This small molecule binds to this protein.
Small molecule (SMILES): C#Cc1cc(C[C@@H]2NC(=O)[C@H](Cc3ccc(O)cc3)NC2=O)ccc1O

Binding-site contacts:
Ligand atom N09 contacts residue VAL82 of chain 1.A at 3.8 Å.
Ligand atom C26 contacts residue SER237 of chain 1.A at 3.7 Å.
Ligand atom C12 contacts residue PHE168 of chain 1.A at 3.8 Å (hydrophobic).
Ligand atom O16 contacts residue ALA167 of chain 1.A at 3.5 Å.
Ligand atom N20 contacts residue ASN85 of chain 1.A at 4.1 Å.
Ligand atom C08 contacts residue VAL83 of chain 1.A at 3.9 Å (hydrophobic).
Ligand atom O01 contacts residue PHE168 of chain 1.A at 3.6 Å.
Ligand atom C07 contacts residue HEM1 of chain 1.F at 3.9 Å.
Ligand atom O16 contacts residue PHE168 of chain 1.A at 4.0 Å.
Ligand atom C14 contacts residue THR229 of chain 1.A at 3.9 Å.
Ligand atom C25 contacts residue ARG386 of chain 1.A at 3.8 Å.
Ligand atom C08 contacts residue VAL82 of chain 1.A at 3.7 Å (hydrophobic).
Ligand atom C03 contacts residue GLN385 of chain 1.A at 3.6 Å.
Ligand atom C17 contacts residue VAL78 of chain 1.A at 3.5 Å (hydrophobic).
Ligand atom C07 contacts residue VAL83 of chain 1.A at 3.8 Å (hydrophobic).
Ligand atom C26 contacts residue ALA233 of chain 1.A at 4.0 Å (hydrophobic).
Ligand atom C15 contacts residue PHE168 of chain 1.A at 3.5 Å (hydrophobic).
Ligand atom C17 contacts residue PHE168 of chain 1.A at 3.6 Å (hydrophobic).
Ligand atom O16 contacts residue VAL78 of chain 1.A at 3.8 Å.
Ligand atom O01 contacts residue ARG386 of chain 1.A at 3.1 Å (salt-bridge).
Ligand atom C02 contacts residue GLN385 of chain 1.A at 4.1 Å.
Ligand atom C15 contacts residue VAL78 of chain 1.A at 3.7 Å (hydrophobic).
Ligand atom O22 contacts residue VAL82 of chain 1.A at 3.9 Å.
Ligand atom O22 contacts residue VAL83 of chain 1.A at 3.4 Å.
Ligand atom C14 contacts residue PHE168 of chain 1.A at 3.6 Å (hydrophobic).
Ligand atom C19 contacts residue ASN85 of chain 1.A at 3.8 Å.
Ligand atom C23 contacts residue HEM1 of chain 1.F at 3.9 Å.
Ligand atom O21 contacts residue HEM1 of chain 1.F at 3.6 Å.
Ligand atom C06 contacts residue MET62 of chain 1.A at 3.6 Å (hydrophobic).
Ligand atom C06 contacts residue HEM1 of chain 1.F at 3.9 Å.
Ligand atom C13 contacts residue THR229 of chain 1.A at 3.7 Å.
Ligand atom C26 contacts residue ARG386 of chain 1.A at 3.4 Å.
Ligand atom C25 contacts residue HEM1 of chain 1.F at 3.9 Å.
Ligand atom C19 contacts residue HEM1 of chain 1.F at 4.1 Å.
Ligand atom O21 contacts residue ASN85 of chain 1.A at 3.1 Å (h-bond).
Ligand atom O01 contacts residue GLN385 of chain 1.A at 3.6 Å.
Ligand atom C18 contacts residue PHE168 of chain 1.A at 3.7 Å (hydrophobic).
Ligand atom C13 contacts residue PHE168 of chain 1.A at 3.7 Å (hydrophobic).
Ligand atom C26 contacts residue HEM1 of chain 1.F at 3.5 Å.
Ligand atom N20 contacts residue HEM1 of chain 1.F at 3.2 Å (h-bond).

Sequence of chain 1.A:
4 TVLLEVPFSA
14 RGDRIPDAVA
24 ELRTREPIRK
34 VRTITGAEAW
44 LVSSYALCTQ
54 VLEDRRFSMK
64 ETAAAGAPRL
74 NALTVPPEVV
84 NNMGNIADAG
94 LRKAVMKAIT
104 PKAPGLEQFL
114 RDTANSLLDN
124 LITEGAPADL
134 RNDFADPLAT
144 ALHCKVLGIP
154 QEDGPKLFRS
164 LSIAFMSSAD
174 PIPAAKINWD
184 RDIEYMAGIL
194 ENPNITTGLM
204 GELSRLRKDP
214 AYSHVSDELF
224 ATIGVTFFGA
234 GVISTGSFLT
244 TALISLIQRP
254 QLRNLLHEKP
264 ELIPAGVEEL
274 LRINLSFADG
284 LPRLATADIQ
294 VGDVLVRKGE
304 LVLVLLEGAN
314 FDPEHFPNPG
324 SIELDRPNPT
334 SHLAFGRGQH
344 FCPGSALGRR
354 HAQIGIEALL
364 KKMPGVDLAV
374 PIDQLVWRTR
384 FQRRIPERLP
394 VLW